Sequence of chain 1.C:
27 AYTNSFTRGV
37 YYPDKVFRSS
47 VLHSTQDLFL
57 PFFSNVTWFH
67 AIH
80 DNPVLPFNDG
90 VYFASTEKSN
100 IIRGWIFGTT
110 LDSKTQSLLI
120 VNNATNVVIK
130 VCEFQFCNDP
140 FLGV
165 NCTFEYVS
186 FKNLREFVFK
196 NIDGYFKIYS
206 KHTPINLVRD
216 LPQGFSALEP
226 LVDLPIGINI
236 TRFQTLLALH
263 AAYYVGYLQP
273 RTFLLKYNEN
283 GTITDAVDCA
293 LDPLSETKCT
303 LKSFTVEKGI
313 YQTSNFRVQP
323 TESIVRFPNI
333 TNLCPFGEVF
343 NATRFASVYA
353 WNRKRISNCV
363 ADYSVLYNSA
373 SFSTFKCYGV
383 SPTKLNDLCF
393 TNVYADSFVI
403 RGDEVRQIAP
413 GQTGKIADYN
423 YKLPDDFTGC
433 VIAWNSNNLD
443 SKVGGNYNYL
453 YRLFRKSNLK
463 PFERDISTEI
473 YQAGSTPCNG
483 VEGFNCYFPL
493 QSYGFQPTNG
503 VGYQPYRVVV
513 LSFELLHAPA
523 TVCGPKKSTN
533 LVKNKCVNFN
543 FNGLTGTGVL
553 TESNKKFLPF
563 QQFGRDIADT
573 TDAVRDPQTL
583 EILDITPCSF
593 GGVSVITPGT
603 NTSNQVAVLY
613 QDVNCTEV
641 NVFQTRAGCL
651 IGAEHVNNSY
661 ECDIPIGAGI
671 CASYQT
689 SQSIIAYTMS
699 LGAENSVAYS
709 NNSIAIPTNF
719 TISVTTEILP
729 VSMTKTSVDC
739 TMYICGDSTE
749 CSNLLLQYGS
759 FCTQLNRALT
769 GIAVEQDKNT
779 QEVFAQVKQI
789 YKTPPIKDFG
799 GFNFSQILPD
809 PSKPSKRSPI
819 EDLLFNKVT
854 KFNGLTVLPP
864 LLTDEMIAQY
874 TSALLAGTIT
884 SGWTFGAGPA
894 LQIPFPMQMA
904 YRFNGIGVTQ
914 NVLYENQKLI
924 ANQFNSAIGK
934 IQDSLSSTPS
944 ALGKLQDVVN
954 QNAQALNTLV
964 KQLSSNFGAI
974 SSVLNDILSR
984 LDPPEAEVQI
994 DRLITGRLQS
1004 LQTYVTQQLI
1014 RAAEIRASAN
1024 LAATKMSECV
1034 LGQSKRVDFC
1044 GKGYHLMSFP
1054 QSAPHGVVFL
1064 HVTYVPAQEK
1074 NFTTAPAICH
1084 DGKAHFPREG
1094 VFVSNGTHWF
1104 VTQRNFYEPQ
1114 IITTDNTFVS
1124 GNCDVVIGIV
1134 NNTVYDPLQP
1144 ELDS

Binding-site contacts:
Ligand atom O6 contacts residue GLN926 of chain 1.C at 3.4 Å (h-bond).
Ligand atom C5 contacts residue LEU922 of chain 1.C at 4.5 Å (hydrophobic).
Ligand atom N2 contacts residue ASN717 of chain 1.C at 2.9 Å (h-bond).
Ligand atom C2 contacts residue ASN717 of chain 1.C at 2.5 Å.
Ligand atom C1 contacts residue ASN717 of chain 1.C at 1.4 Å.
Ligand atom C6 contacts residue GLN926 of chain 1.C at 4.2 Å.
Ligand atom O4 contacts residue LEU922 of chain 1.C at 4.5 Å.
Ligand atom O7 contacts residue ASN717 of chain 1.C at 4.2 Å.
Ligand atom C5 contacts residue GLN926 of chain 1.C at 4.5 Å.
Ligand atom C4 contacts residue ASN717 of chain 1.C at 4.2 Å.
Ligand atom C5 contacts residue ASN717 of chain 1.C at 3.7 Å.
Ligand atom O5 contacts residue ASN717 of chain 1.C at 2.4 Å (h-bond).
Ligand atom C3 contacts residue ASN717 of chain 1.C at 3.8 Å.
Ligand atom C7 contacts residue ASN717 of chain 1.C at 3.9 Å.
Ligand atom C3 contacts residue LEU922 of chain 1.C at 4.3 Å (hydrophobic).

A protein and the small-molecule ligand that binds it are described below.
Small molecule (SMILES): CC(=O)N[C@@H]1[C@@H](O)[C@H](O)[C@@H](CO)O[C@H]1O